Sequence of chain 1.D:
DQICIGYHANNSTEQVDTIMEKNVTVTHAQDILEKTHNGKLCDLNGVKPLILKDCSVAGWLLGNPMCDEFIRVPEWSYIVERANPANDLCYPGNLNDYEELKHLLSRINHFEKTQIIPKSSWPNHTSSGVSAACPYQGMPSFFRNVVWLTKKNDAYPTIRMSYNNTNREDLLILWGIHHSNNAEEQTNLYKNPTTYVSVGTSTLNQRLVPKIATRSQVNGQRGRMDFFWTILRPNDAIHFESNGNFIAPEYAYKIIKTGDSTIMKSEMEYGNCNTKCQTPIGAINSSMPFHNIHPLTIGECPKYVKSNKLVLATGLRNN

The small molecule below binds the protein below.
Small molecule (SMILES): CC(=O)N[C@H]1[C@H](O[C@H]2[C@H](O)[C@@H](NC(C)=O)CO[C@@H]2CO)O[C@H](CO)[C@@H](O)[C@@H]1O

Binding-site contacts:
Ligand atom N2 contacts residue ASN235 of chain 1.D at 3.0 Å (h-bond).
Ligand atom C8 contacts residue ASP236 of chain 1.D at 4.3 Å.
Ligand atom C7 contacts residue ASN235 of chain 1.D at 3.9 Å.
Ligand atom C8 contacts residue ASN164 of chain 1.D at 4.5 Å.
Ligand atom C8 contacts residue SER216 of chain 1.A at 4.2 Å.
Ligand atom C7 contacts residue ASN164 of chain 1.D at 3.3 Å.
Ligand atom C4 contacts residue ASN164 of chain 1.D at 4.2 Å.
Ligand atom O7 contacts residue ALA237 of chain 1.D at 4.2 Å.
Ligand atom C5 contacts residue ASN235 of chain 1.D at 4.2 Å.
Ligand atom C1 contacts residue ASN164 of chain 1.D at 1.4 Å.
Ligand atom C7 contacts residue ALA237 of chain 1.D at 4.1 Å (hydrophobic).
Ligand atom C3 contacts residue ASN164 of chain 1.D at 3.8 Å.
Ligand atom O5 contacts residue ASN164 of chain 1.D at 2.2 Å (h-bond).
Ligand atom C3 contacts residue ASN235 of chain 1.D at 3.9 Å.
Ligand atom O4 contacts residue ASN235 of chain 1.D at 3.3 Å (h-bond).
Ligand atom C5 contacts residue ASN164 of chain 1.D at 3.6 Å.
Ligand atom O7 contacts residue ASN164 of chain 1.D at 3.3 Å (h-bond).
Ligand atom N2 contacts residue ASN164 of chain 1.D at 3.0 Å (h-bond).
Ligand atom C2 contacts residue ASN164 of chain 1.D at 2.5 Å.
Ligand atom C1 contacts residue ASN235 of chain 1.D at 3.8 Å.
Ligand atom C8 contacts residue ALA237 of chain 1.D at 3.7 Å (hydrophobic).
Ligand atom C4 contacts residue ASN235 of chain 1.D at 4.0 Å.
Ligand atom C8 contacts residue ASN235 of chain 1.D at 3.9 Å.
Ligand atom C2 contacts residue ASN235 of chain 1.D at 3.8 Å.

Sequence of chain 1.A:
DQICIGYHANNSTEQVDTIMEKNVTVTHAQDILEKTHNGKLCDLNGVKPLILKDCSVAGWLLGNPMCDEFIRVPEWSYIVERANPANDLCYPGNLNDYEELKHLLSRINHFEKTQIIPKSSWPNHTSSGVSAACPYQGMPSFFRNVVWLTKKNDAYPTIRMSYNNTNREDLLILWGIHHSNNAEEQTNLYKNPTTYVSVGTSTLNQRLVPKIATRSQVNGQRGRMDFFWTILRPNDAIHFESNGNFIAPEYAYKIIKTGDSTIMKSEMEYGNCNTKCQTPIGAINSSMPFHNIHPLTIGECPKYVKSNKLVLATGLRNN